Sequence of chain 1.A:
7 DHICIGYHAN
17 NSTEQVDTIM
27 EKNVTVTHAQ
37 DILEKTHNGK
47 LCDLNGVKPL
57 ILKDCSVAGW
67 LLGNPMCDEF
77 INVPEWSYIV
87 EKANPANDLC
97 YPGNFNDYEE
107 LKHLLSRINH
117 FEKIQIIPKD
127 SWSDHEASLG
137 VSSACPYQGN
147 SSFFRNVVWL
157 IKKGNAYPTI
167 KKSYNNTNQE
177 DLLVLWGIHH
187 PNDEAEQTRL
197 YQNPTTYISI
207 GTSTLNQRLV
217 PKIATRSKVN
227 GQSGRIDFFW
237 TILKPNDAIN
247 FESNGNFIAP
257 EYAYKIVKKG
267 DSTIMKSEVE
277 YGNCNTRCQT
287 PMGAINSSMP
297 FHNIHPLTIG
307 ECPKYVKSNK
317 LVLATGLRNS

Sequence of chain 3.A:
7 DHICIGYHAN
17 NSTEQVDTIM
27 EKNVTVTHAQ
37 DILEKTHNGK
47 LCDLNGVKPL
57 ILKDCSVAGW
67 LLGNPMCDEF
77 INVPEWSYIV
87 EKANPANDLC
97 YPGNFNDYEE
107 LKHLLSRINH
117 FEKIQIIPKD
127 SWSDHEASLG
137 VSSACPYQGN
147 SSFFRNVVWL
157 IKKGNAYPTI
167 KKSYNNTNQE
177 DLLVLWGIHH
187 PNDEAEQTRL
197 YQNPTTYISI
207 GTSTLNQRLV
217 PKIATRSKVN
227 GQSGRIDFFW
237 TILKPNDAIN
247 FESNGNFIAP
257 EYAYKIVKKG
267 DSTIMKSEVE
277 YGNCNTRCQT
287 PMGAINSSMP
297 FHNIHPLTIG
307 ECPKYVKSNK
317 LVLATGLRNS

Binding-site contacts:
Ligand atom O7 contacts residue ALA244 of chain 3.A at 3.9 Å.
Ligand atom N2 contacts residue ASN171 of chain 3.A at 3.0 Å (h-bond).
Ligand atom C4 contacts residue ASN242 of chain 3.A at 3.7 Å.
Ligand atom O7 contacts residue ASN171 of chain 3.A at 3.9 Å.
Ligand atom C8 contacts residue SER223 of chain 1.A at 2.9 Å.
Ligand atom C3 contacts residue ASN242 of chain 3.A at 3.7 Å.
Ligand atom O5 contacts residue ASN171 of chain 3.A at 2.0 Å (h-bond).
Ligand atom C3 contacts residue ASN171 of chain 3.A at 3.7 Å.
Ligand atom C1 contacts residue ASN171 of chain 3.A at 1.4 Å.
Ligand atom C7 contacts residue ALA244 of chain 3.A at 3.5 Å (hydrophobic).
Ligand atom C7 contacts residue ASN171 of chain 3.A at 3.6 Å.
Ligand atom C6 contacts residue ASN242 of chain 3.A at 3.9 Å.
Ligand atom C2 contacts residue ASN171 of chain 3.A at 2.5 Å.
Ligand atom C5 contacts residue ASN171 of chain 3.A at 3.3 Å.
Ligand atom C5 contacts residue ASN242 of chain 3.A at 3.3 Å.
Ligand atom C7 contacts residue ASN242 of chain 3.A at 4.3 Å.
Ligand atom O5 contacts residue ASN242 of chain 3.A at 4.2 Å.
Ligand atom N2 contacts residue ASN242 of chain 3.A at 3.3 Å (h-bond).
Ligand atom N2 contacts residue ALA244 of chain 3.A at 4.2 Å.
Ligand atom O4 contacts residue ASN242 of chain 3.A at 3.3 Å (h-bond).
Ligand atom N2 contacts residue ASP243 of chain 3.A at 4.4 Å.
Ligand atom C6 contacts residue ASN171 of chain 3.A at 4.3 Å.
Ligand atom C8 contacts residue ALA244 of chain 3.A at 3.0 Å (hydrophobic).
Ligand atom C8 contacts residue ASP243 of chain 3.A at 4.0 Å.
Ligand atom C7 contacts residue SER223 of chain 1.A at 4.4 Å.
Ligand atom C2 contacts residue ASN242 of chain 3.A at 3.7 Å.
Ligand atom C1 contacts residue ASN242 of chain 3.A at 3.4 Å.
Ligand atom C4 contacts residue ASN171 of chain 3.A at 4.1 Å.

A small-molecule ligand and the protein it binds are described below.
Small molecule (SMILES): CC(=O)N[C@@H]1[C@@H](O)[C@H](O)[C@@H](CO)O[C@H]1O